Binding-site contacts:
Ligand atom C2 contacts residue ASN106 of chain 1.F at 2.5 Å.
Ligand atom C3 contacts residue ASN106 of chain 1.F at 3.9 Å.
Ligand atom C8 contacts residue TRP104 of chain 1.F at 3.9 Å (hydrophobic).
Ligand atom C7 contacts residue ASN106 of chain 1.F at 3.3 Å.
Ligand atom C5 contacts residue ASN106 of chain 1.F at 3.8 Å.
Ligand atom C7 contacts residue SER105 of chain 1.F at 4.3 Å.
Ligand atom C1 contacts residue ASN106 of chain 1.F at 1.5 Å.
Ligand atom C8 contacts residue SER103 of chain 1.F at 3.0 Å.
Ligand atom N2 contacts residue ASN106 of chain 1.F at 3.0 Å (h-bond).
Ligand atom O5 contacts residue ASN106 of chain 1.F at 2.5 Å (h-bond).
Ligand atom C8 contacts residue ASN106 of chain 1.F at 3.7 Å.
Ligand atom O7 contacts residue SER105 of chain 1.F at 4.4 Å.
Ligand atom C4 contacts residue ASN106 of chain 1.F at 4.4 Å.
Ligand atom C8 contacts residue SER105 of chain 1.F at 3.4 Å.
Ligand atom O7 contacts residue ASN106 of chain 1.F at 3.4 Å (h-bond).
Ligand atom C8 contacts residue ASN102 of chain 1.F at 3.5 Å.
Ligand atom C7 contacts residue SER103 of chain 1.F at 4.3 Å.

Sequence of chain 1.F:
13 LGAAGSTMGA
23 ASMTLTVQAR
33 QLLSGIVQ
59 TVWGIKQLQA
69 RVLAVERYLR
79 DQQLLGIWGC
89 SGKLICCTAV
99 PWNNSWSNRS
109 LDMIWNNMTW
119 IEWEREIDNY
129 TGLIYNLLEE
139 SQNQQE

The small molecule below binds the protein below.
Small molecule (SMILES): CC(=O)N[C@@H]1[C@@H](O)[C@H](O)[C@@H](CO)O[C@H]1O